Sequence of chain 1.B:
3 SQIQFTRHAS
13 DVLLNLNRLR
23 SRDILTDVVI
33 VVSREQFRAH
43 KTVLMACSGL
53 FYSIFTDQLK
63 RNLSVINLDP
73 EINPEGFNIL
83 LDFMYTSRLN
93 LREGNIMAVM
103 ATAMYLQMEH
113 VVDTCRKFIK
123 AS

A protein and the small-molecule ligand that binds it are described below.
Small molecule (SMILES): CO[C@H]1/C=C/O[C@@]2(C)Oc3c(C)c(O)c4c(c3C2=O)C2=NC3(CCN(CC(C)C)CC3)NC2=C(NC(=O)/C(C)=C\C=C\[C@H](C)[C@H](O)[C@@H](C)[C@@H](O)[C@@H](C)[C@H](OC(C)=O)[C@@H]1C)C4=O

Binding-site contacts:
Ligand atom C12 contacts residue ASN17 of chain 1.A at 3.7 Å.
Ligand atom C41 contacts residue SER55 of chain 1.B at 3.9 Å.
Ligand atom C13 contacts residue GLY51 of chain 1.B at 3.3 Å.
Ligand atom O3 contacts residue ASN17 of chain 1.A at 3.2 Å (h-bond).
Ligand atom O5 contacts residue ASN17 of chain 1.A at 3.3 Å (h-bond).
Ligand atom O6 contacts residue ARG20 of chain 1.A at 3.8 Å.
Ligand atom C13 contacts residue SER50 of chain 1.B at 3.2 Å.
Ligand atom C8 contacts residue ARG20 of chain 1.A at 3.9 Å.
Ligand atom C39 contacts residue TYR54 of chain 1.B at 3.7 Å (hydrophobic).
Ligand atom N1 contacts residue TYR54 of chain 1.B at 3.6 Å.
Ligand atom C14 contacts residue ARG20 of chain 1.A at 4.0 Å.
Ligand atom N3 contacts residue TYR54 of chain 1.B at 4.0 Å.
Ligand atom C11 contacts residue TYR54 of chain 1.B at 4.0 Å (hydrophobic).
Ligand atom O1 contacts residue TYR54 of chain 1.B at 3.4 Å (h-bond).
Ligand atom C7 contacts residue TYR54 of chain 1.B at 4.0 Å (hydrophobic).
Ligand atom O3 contacts residue MET47 of chain 1.B at 3.3 Å (h-bond).
Ligand atom C5 contacts residue TYR54 of chain 1.B at 3.7 Å (hydrophobic).
Ligand atom C13 contacts residue MET47 of chain 1.B at 3.0 Å (hydrophobic).
Ligand atom C14 contacts residue LEU21 of chain 1.A at 3.8 Å (hydrophobic).
Ligand atom C9 contacts residue TYR54 of chain 1.B at 3.3 Å (hydrophobic).
Ligand atom C4 contacts residue TYR54 of chain 1.B at 3.7 Å (hydrophobic).
Ligand atom C1 contacts residue TYR54 of chain 1.B at 3.3 Å (hydrophobic).
Ligand atom C12 contacts residue MET47 of chain 1.B at 3.7 Å (hydrophobic).
Ligand atom C3 contacts residue TYR54 of chain 1.B at 3.7 Å (hydrophobic).
Ligand atom O1 contacts residue ARG24 of chain 1.A at 3.8 Å.
Ligand atom O4 contacts residue GLY51 of chain 1.B at 3.5 Å.
Ligand atom C14 contacts residue ASN17 of chain 1.A at 3.3 Å.
Ligand atom C6 contacts residue TYR54 of chain 1.B at 3.9 Å (hydrophobic).
Ligand atom C37 contacts residue ASN17 of chain 1.A at 3.6 Å.
Ligand atom C13 contacts residue ALA48 of chain 1.B at 4.0 Å (hydrophobic).
Ligand atom O2 contacts residue TYR54 of chain 1.B at 4.0 Å.
Ligand atom C8 contacts residue TYR54 of chain 1.B at 3.5 Å (hydrophobic).
Ligand atom O10 contacts residue ARG20 of chain 1.A at 3.9 Å.
Ligand atom O6 contacts residue ASN17 of chain 1.A at 3.6 Å (h-bond).
Ligand atom C30 contacts residue ARG24 of chain 1.A at 4.0 Å.
Ligand atom C2 contacts residue TYR54 of chain 1.B at 3.4 Å (hydrophobic).
Ligand atom C10 contacts residue TYR54 of chain 1.B at 3.7 Å (hydrophobic).
Ligand atom C29 contacts residue ASN17 of chain 1.A at 3.2 Å.
Ligand atom O9 contacts residue ARG20 of chain 1.A at 3.3 Å (salt-bridge).
Ligand atom O2 contacts residue ARG20 of chain 1.A at 3.4 Å.

Sequence of chain 1.A:
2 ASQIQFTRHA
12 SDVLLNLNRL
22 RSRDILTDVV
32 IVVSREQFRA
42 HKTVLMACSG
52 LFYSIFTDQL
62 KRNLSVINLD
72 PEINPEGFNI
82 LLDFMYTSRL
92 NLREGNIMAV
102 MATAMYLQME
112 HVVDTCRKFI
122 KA